Sequence of chain 1.B:
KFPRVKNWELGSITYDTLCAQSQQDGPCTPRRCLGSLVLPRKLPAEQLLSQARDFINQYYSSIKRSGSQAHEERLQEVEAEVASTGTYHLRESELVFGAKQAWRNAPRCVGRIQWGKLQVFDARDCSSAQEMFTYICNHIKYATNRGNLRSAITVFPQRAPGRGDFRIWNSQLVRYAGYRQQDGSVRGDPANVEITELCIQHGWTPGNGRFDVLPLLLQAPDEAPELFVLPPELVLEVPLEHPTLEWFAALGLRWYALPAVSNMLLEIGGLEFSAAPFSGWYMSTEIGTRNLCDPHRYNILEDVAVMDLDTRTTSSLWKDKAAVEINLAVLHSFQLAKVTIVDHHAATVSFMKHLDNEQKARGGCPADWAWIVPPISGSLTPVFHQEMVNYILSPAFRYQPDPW

Sequence of chain 1.A:
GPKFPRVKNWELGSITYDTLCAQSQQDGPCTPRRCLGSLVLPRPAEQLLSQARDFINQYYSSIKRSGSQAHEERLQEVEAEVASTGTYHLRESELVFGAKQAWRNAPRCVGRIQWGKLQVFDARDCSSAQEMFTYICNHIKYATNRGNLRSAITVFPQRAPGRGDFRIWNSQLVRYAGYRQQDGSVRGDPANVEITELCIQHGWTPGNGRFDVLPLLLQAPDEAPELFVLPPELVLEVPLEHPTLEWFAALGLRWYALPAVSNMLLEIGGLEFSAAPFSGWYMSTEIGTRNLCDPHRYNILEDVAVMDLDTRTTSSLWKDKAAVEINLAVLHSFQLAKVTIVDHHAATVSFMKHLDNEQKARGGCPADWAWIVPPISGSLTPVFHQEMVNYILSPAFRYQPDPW

The small molecule below binds the protein below.
Small molecule (SMILES): Cc1cc(N)nc(COC[C@@H](CN)OCc2cc(C)cc(N)n2)c1

Binding-site contacts:
Ligand atom N22 contacts residue GOL1 of chain 1.O at 3.0 Å.
Ligand atom C04 contacts residue HEM1 of chain 1.J at 3.8 Å.
Ligand atom C12 contacts residue HEM1 of chain 1.J at 3.6 Å.
Ligand atom C22 contacts residue GOL1 of chain 1.O at 3.3 Å.
Ligand atom C15 contacts residue HEM1 of chain 1.J at 3.1 Å.
Ligand atom N02 contacts residue TRP319 of chain 1.B at 2.7 Å (h-bond).
Ligand atom C12 contacts residue VAL299 of chain 1.B at 3.1 Å (hydrophobic).
Ligand atom C25 contacts residue HEM1 of chain 1.J at 3.3 Å.
Ligand atom C07 contacts residue PHE316 of chain 1.B at 3.8 Å (hydrophobic).
Ligand atom C27 contacts residue TYR438 of chain 1.B at 3.7 Å (hydrophobic).
Ligand atom O14 contacts residue HEM1 of chain 1.J at 3.4 Å (h-bond).
Ligand atom N02 contacts residue HEM1 of chain 1.J at 3.6 Å.
Ligand atom C07 contacts residue HEM1 of chain 1.J at 3.4 Å.
Ligand atom C03 contacts residue PRO297 of chain 1.B at 3.8 Å (hydrophobic).
Ligand atom C23 contacts residue GOL1 of chain 1.O at 3.7 Å.
Ligand atom C02 contacts residue PRO297 of chain 1.B at 3.8 Å (hydrophobic).
Ligand atom C11 contacts residue HEM1 of chain 1.J at 3.2 Å.
Ligand atom C15 contacts residue TRP410 of chain 1.B at 3.6 Å (hydrophobic).
Ligand atom C08 contacts residue GLU324 of chain 1.B at 3.2 Å.
Ligand atom C07 contacts residue GLY318 of chain 1.B at 3.8 Å.
Ligand atom C08 contacts residue HEM1 of chain 1.J at 3.3 Å.
Ligand atom N02 contacts residue TYR320 of chain 1.B at 3.5 Å.
Ligand atom N02 contacts residue GLU324 of chain 1.B at 2.6 Å (salt-bridge).
Ligand atom C02 contacts residue HEM1 of chain 1.J at 3.7 Å.
Ligand atom C27 contacts residue LEU68 of chain 1.B at 3.4 Å (hydrophobic).
Ligand atom N02 contacts residue PRO297 of chain 1.B at 3.9 Å.
Ligand atom C10 contacts residue HEM1 of chain 1.J at 3.2 Å.
Ligand atom N02 contacts residue MET321 of chain 1.B at 3.8 Å.
Ligand atom C02 contacts residue TRP319 of chain 1.B at 3.7 Å (hydrophobic).
Ligand atom C03 contacts residue HEM1 of chain 1.J at 3.5 Å.
Ligand atom C06 contacts residue GLU324 of chain 1.B at 3.3 Å.
Ligand atom C05 contacts residue VAL299 of chain 1.B at 3.8 Å (hydrophobic).
Ligand atom C02 contacts residue GLU324 of chain 1.B at 3.4 Å.
Ligand atom O09 contacts residue VAL299 of chain 1.B at 3.4 Å.
Ligand atom N21 contacts residue GOL1 of chain 1.O at 3.7 Å.
Ligand atom N13 contacts residue HEM1 of chain 1.J at 2.7 Å (h-bond).
Ligand atom C10 contacts residue GLN210 of chain 1.B at 3.8 Å.
Ligand atom C25 contacts residue TYR438 of chain 1.B at 3.8 Å (hydrophobic).
Ligand atom N01 contacts residue GLU324 of chain 1.B at 2.5 Å (salt-bridge).
Ligand atom C26 contacts residue HEM1 of chain 1.J at 3.7 Å.